Binding-site contacts:
Ligand atom O1B contacts residue ARG295 of chain 1.A at 2.9 Å (salt-bridge).
Ligand atom O1A contacts residue TYR330 of chain 1.A at 3.6 Å (h-bond).
Ligand atom C7 contacts residue ARG216 of chain 1.A at 4.0 Å.
Ligand atom C10 contacts residue ASP75 of chain 1.A at 3.8 Å.
Ligand atom C3 contacts residue ASP75 of chain 1.A at 3.2 Å.
Ligand atom C9 contacts residue ARG216 of chain 1.A at 3.6 Å.
Ligand atom O10 contacts residue ARG76 of chain 1.A at 2.7 Å (salt-bridge).
Ligand atom O1B contacts residue TYR330 of chain 1.A at 3.3 Å (h-bond).
Ligand atom O1A contacts residue HIS271 of chain 1.A at 3.3 Å.
Ligand atom C4 contacts residue ASP75 of chain 1.A at 3.4 Å.
Ligand atom C11 contacts residue ARG76 of chain 1.A at 3.8 Å.
Ligand atom C82 contacts residue ARG148 of chain 1.A at 3.6 Å.
Ligand atom C81 contacts residue ARG148 of chain 1.A at 3.8 Å.
Ligand atom C91 contacts residue GLU200 of chain 1.A at 2.7 Å.
Ligand atom C91 contacts residue ASN218 of chain 1.A at 4.0 Å.
Ligand atom C3 contacts residue GLU43 of chain 1.A at 3.8 Å.
Ligand atom C10 contacts residue ARG76 of chain 1.A at 3.7 Å.
Ligand atom O1A contacts residue ARG216 of chain 1.A at 3.1 Å (salt-bridge).
Ligand atom C3 contacts residue ARG42 of chain 1.A at 3.5 Å.
Ligand atom C6 contacts residue GLU201 of chain 1.A at 3.8 Å.
Ligand atom C7 contacts residue TYR330 of chain 1.A at 3.3 Å (hydrophobic).
Ligand atom C1 contacts residue ARG295 of chain 1.A at 3.3 Å.
Ligand atom C5 contacts residue TYR330 of chain 1.A at 4.0 Å (hydrophobic).
Ligand atom C81 contacts residue ALA170 of chain 1.A at 4.0 Å (hydrophobic).
Ligand atom C91 contacts residue ARG216 of chain 1.A at 3.6 Å.
Ligand atom C82 contacts residue ILE146 of chain 1.A at 3.9 Å (hydrophobic).
Ligand atom C11 contacts residue TRP102 of chain 1.A at 3.9 Å (hydrophobic).
Ligand atom N4 contacts residue GLU43 of chain 1.A at 2.5 Å (salt-bridge).
Ligand atom O1B contacts residue ARG42 of chain 1.A at 3.3 Å (salt-bridge).
Ligand atom C6 contacts residue TYR330 of chain 1.A at 3.6 Å (hydrophobic).
Ligand atom C4 contacts residue GLU43 of chain 1.A at 3.4 Å.
Ligand atom C5 contacts residue ASP75 of chain 1.A at 3.6 Å.
Ligand atom C3 contacts residue TYR330 of chain 1.A at 3.3 Å (hydrophobic).
Ligand atom N4 contacts residue ASP75 of chain 1.A at 2.8 Å (salt-bridge).
Ligand atom C2 contacts residue TYR330 of chain 1.A at 2.9 Å (hydrophobic).
Ligand atom O10 contacts residue ASP75 of chain 1.A at 3.2 Å.
Ligand atom C1 contacts residue ARG216 of chain 1.A at 3.8 Å.
Ligand atom C1 contacts residue TYR330 of chain 1.A at 3.0 Å (hydrophobic).
Ligand atom C4 contacts residue TYR330 of chain 1.A at 3.3 Å (hydrophobic).
Ligand atom O1A contacts residue ARG295 of chain 1.A at 2.8 Å (salt-bridge).

Sequence of chain 1.A:
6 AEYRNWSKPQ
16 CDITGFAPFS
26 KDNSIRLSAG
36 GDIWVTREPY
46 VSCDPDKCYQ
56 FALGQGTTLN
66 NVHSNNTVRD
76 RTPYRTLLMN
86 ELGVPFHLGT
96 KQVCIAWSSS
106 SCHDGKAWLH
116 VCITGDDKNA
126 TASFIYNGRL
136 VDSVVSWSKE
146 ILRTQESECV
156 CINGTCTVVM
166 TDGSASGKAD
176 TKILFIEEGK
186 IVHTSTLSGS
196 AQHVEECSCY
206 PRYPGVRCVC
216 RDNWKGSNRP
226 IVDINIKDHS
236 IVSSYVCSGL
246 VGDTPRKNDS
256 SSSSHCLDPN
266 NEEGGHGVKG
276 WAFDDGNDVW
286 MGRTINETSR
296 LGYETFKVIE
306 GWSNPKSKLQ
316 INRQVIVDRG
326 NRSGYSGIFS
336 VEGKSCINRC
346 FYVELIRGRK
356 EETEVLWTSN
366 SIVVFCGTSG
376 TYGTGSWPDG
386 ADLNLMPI

This small molecule binds to this protein.
Small molecule (SMILES): CCC(CC)O[C@@H]1C=C(C(=O)O)C[C@H](N)[C@H]1NC(C)=O